Binding-site contacts:
Ligand atom C6 contacts residue LYS205 of chain 1.A at 4.5 Å.
Ligand atom C3 contacts residue ASN202 of chain 1.A at 3.8 Å.
Ligand atom C2 contacts residue ASN202 of chain 1.A at 2.5 Å.
Ligand atom C5 contacts residue ASN202 of chain 1.A at 3.6 Å.
Ligand atom C2 contacts residue LYS205 of chain 1.A at 4.1 Å.
Ligand atom O5 contacts residue LYS205 of chain 1.A at 3.1 Å (salt-bridge).
Ligand atom O6 contacts residue LYS205 of chain 1.A at 4.1 Å.
Ligand atom C1 contacts residue THR204 of chain 1.A at 3.1 Å.
Ligand atom C5 contacts residue LYS205 of chain 1.A at 4.1 Å.
Ligand atom C7 contacts residue ASN202 of chain 1.A at 3.5 Å.
Ligand atom O5 contacts residue ASN202 of chain 1.A at 2.3 Å (h-bond).
Ligand atom C1 contacts residue ASN202 of chain 1.A at 1.4 Å.
Ligand atom O7 contacts residue ASN202 of chain 1.A at 3.5 Å (h-bond).
Ligand atom C4 contacts residue LYS205 of chain 1.A at 4.2 Å.
Ligand atom C1 contacts residue LYS205 of chain 1.A at 3.7 Å.
Ligand atom C5 contacts residue THR204 of chain 1.A at 3.1 Å.
Ligand atom N2 contacts residue ASN202 of chain 1.A at 3.1 Å (h-bond).
Ligand atom O5 contacts residue THR204 of chain 1.A at 2.6 Å (h-bond).
Ligand atom C6 contacts residue THR204 of chain 1.A at 3.4 Å.
Ligand atom C4 contacts residue ASN202 of chain 1.A at 4.1 Å.

This protein binds this small molecule.
Small molecule (SMILES): CC(=O)N[C@@H]1[C@@H](O)[C@H](O)[C@@H](CO)O[C@H]1O

Sequence of chain 1.A:
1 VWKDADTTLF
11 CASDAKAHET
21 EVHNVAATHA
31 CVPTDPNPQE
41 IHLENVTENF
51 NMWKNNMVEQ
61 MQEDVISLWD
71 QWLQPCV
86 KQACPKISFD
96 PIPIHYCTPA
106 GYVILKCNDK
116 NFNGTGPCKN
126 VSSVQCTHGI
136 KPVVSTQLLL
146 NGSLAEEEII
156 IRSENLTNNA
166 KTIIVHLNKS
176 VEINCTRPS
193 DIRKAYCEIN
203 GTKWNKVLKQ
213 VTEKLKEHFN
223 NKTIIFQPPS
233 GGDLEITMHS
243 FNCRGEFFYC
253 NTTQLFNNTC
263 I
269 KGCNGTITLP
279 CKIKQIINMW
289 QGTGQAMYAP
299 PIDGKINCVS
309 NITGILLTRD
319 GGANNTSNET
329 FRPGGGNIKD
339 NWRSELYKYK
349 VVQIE